Binding-site contacts:
Ligand atom C3 contacts residue LYS112 of chain 1.F at 3.8 Å.
Ligand atom P1 contacts residue HIS295 of chain 1.F at 3.9 Å.
Ligand atom O9 contacts residue HIS295 of chain 1.F at 2.7 Å (h-bond).
Ligand atom C2 contacts residue TYR289 of chain 1.F at 4.1 Å (hydrophobic).
Ligand atom O3 contacts residue LYS112 of chain 1.F at 3.6 Å (salt-bridge).
Ligand atom C4 contacts residue PHE229 of chain 1.F at 3.8 Å (hydrophobic).
Ligand atom O4 contacts residue SER292 of chain 1.F at 3.8 Å.
Ligand atom O8 contacts residue ASN294 of chain 1.F at 4.5 Å.
Ligand atom P1 contacts residue ASN294 of chain 1.F at 4.1 Å.
Ligand atom O2 contacts residue LYS112 of chain 1.F at 3.9 Å.
Ligand atom O9 contacts residue PHE229 of chain 1.F at 3.5 Å.
Ligand atom O2 contacts residue TYR289 of chain 1.F at 3.1 Å (h-bond).
Ligand atom O3 contacts residue PHE229 of chain 1.F at 3.7 Å.
Ligand atom C3 contacts residue PHE229 of chain 1.F at 4.4 Å (hydrophobic).
Ligand atom O10 contacts residue HIS295 of chain 1.F at 4.1 Å.
Ligand atom O2 contacts residue SER292 of chain 1.F at 4.1 Å.
Ligand atom P1 contacts residue SER292 of chain 1.F at 3.3 Å.
Ligand atom O9 contacts residue SER292 of chain 1.F at 3.3 Å (h-bond).
Ligand atom O8 contacts residue PHE229 of chain 1.F at 4.5 Å.
Ligand atom O10 contacts residue SER292 of chain 1.F at 2.4 Å (h-bond).
Ligand atom O10 contacts residue ASN294 of chain 1.F at 2.7 Å (h-bond).
Ligand atom C2 contacts residue LYS112 of chain 1.F at 3.6 Å.

Sequence of chain 1.F:
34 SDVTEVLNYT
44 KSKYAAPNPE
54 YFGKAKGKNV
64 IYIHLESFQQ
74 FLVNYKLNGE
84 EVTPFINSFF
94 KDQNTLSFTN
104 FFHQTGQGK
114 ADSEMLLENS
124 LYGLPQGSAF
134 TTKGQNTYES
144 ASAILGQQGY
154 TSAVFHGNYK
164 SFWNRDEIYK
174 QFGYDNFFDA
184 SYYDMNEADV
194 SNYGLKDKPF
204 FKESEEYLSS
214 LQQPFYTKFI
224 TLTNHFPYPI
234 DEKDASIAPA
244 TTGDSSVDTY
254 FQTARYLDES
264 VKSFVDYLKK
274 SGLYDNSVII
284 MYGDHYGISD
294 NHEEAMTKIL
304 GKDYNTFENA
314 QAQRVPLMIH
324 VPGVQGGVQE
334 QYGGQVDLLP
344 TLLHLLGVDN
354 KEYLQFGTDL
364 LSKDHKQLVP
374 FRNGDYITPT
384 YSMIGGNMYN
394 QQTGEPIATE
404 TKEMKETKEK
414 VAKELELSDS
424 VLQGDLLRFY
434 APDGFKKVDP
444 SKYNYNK

The protein below binds the small molecule below.
Small molecule (SMILES): O=P([O-])([O-])OCC(O)CO